Sequence of chain 1.B:
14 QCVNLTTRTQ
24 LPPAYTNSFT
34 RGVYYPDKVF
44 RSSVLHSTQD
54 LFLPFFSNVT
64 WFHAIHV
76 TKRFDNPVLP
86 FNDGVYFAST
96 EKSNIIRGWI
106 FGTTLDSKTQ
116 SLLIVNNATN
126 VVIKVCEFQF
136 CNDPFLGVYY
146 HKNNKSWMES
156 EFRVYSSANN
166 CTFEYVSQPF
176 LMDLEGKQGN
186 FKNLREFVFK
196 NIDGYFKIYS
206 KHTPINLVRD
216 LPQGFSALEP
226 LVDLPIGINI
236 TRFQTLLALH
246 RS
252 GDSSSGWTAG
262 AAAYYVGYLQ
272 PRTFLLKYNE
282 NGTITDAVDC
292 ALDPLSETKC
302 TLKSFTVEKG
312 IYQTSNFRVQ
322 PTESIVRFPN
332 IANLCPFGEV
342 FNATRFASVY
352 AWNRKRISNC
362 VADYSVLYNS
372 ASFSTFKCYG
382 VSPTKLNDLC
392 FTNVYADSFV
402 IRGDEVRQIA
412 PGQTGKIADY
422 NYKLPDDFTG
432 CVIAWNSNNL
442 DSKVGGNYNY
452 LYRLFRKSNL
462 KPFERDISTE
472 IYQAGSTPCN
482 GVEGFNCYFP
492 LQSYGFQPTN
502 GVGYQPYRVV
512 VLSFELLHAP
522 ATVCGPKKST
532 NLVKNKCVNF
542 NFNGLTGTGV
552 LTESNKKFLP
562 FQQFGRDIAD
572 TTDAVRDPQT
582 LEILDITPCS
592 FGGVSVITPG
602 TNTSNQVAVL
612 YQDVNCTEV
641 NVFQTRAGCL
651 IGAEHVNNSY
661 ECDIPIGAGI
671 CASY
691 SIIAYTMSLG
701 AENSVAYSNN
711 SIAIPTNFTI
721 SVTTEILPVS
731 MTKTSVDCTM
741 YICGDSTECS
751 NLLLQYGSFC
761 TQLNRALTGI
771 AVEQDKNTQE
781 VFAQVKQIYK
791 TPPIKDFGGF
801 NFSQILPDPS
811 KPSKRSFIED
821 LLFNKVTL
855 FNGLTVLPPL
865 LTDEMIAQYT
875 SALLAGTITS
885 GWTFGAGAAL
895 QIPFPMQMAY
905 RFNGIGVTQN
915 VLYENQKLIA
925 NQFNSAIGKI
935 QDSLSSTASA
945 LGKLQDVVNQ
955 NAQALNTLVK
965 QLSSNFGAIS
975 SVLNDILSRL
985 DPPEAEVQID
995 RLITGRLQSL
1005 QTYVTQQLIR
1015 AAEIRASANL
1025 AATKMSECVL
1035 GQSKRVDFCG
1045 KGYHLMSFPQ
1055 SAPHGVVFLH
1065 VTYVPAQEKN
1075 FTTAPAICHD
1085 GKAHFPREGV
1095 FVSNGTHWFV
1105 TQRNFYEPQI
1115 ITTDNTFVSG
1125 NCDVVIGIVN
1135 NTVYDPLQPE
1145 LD

A small-molecule ligand and the protein it binds are described below.
Small molecule (SMILES): CC(=O)N[C@@H]1[C@@H](O)[C@H](O)[C@@H](CO)O[C@H]1O

Binding-site contacts:
Ligand atom C4 contacts residue ASN282 of chain 1.B at 4.2 Å.
Ligand atom N2 contacts residue ASN282 of chain 1.B at 2.8 Å (h-bond).
Ligand atom N2 contacts residue GLU281 of chain 1.B at 4.4 Å.
Ligand atom C5 contacts residue ASN282 of chain 1.B at 3.7 Å.
Ligand atom C2 contacts residue ASN282 of chain 1.B at 2.4 Å.
Ligand atom C7 contacts residue ASN282 of chain 1.B at 4.0 Å.
Ligand atom C2 contacts residue GLU281 of chain 1.B at 4.2 Å.
Ligand atom O3 contacts residue GLU281 of chain 1.B at 3.8 Å.
Ligand atom O7 contacts residue GLU281 of chain 1.B at 3.0 Å (salt-bridge).
Ligand atom C7 contacts residue GLU281 of chain 1.B at 4.0 Å.
Ligand atom C1 contacts residue ASN282 of chain 1.B at 1.4 Å.
Ligand atom C3 contacts residue ASN282 of chain 1.B at 3.8 Å.
Ligand atom O5 contacts residue ASN282 of chain 1.B at 2.4 Å (h-bond).